The protein below binds the small molecule below.
Small molecule (SMILES): O=C(O)CP(=O)(O)O

Binding-site contacts:
Ligand atom P contacts residue SER143 of chain 1.B at 4.2 Å.
Ligand atom O1P contacts residue HIS32 of chain 1.B at 3.4 Å (h-bond).
Ligand atom O2 contacts residue SER143 of chain 1.B at 3.0 Å (h-bond).
Ligand atom C1 contacts residue SER143 of chain 1.B at 4.1 Å.
Ligand atom O2 contacts residue SER144 of chain 1.B at 2.7 Å (h-bond).
Ligand atom O2P contacts residue ARG105 of chain 1.B at 4.1 Å.
Ligand atom O3P contacts residue SER142 of chain 1.B at 3.5 Å.
Ligand atom P contacts residue ARG105 of chain 1.B at 4.4 Å.
Ligand atom O1P contacts residue THR24 of chain 1.B at 4.2 Å.
Ligand atom P contacts residue HIS32 of chain 1.B at 3.7 Å.
Ligand atom O3P contacts residue SER143 of chain 1.B at 3.2 Å (h-bond).
Ligand atom O3P contacts residue ARG105 of chain 1.B at 3.6 Å (salt-bridge).
Ligand atom C1 contacts residue SER142 of chain 1.B at 4.3 Å.
Ligand atom O1P contacts residue PHE25 of chain 1.B at 4.4 Å.
Ligand atom O2P contacts residue HIS32 of chain 1.B at 3.7 Å.
Ligand atom O2 contacts residue SER142 of chain 1.B at 3.3 Å.
Ligand atom O3P contacts residue HIS32 of chain 1.B at 3.7 Å.
Ligand atom C1 contacts residue SER144 of chain 1.B at 3.5 Å.
Ligand atom O1 contacts residue SER144 of chain 1.B at 2.9 Å (h-bond).
Ligand atom C1P contacts residue ARG105 of chain 1.B at 4.4 Å.
Ligand atom O1P contacts residue SER143 of chain 1.B at 3.5 Å (h-bond).

Sequence of chain 1.B:
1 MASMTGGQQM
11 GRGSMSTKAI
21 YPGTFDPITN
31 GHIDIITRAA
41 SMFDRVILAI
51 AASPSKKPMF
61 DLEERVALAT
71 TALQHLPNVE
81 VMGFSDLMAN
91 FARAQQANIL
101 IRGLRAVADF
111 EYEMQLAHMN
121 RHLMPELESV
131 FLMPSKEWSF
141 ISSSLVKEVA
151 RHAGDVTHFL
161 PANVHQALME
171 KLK